Binding-site contacts:
Ligand atom C3 contacts residue GHP5 of chain 1.B at 4.4 Å.
Ligand atom C1 contacts residue GHP5 of chain 1.B at 4.2 Å.
Ligand atom C2 contacts residue 3FG3 of chain 1.B at 4.3 Å.
Ligand atom O3 contacts residue 3FG3 of chain 1.B at 3.3 Å (h-bond).
Ligand atom C2 contacts residue 3FG7 of chain 1.B at 2.5 Å.
Ligand atom O4 contacts residue GHP5 of chain 1.B at 4.0 Å.
Ligand atom C1 contacts residue 3FG7 of chain 1.B at 1.4 Å.
Ligand atom O6 contacts residue LYS114 of chain 1.A at 4.4 Å.
Ligand atom C5 contacts residue 3FG7 of chain 1.B at 3.1 Å.
Ligand atom O3 contacts residue 3FG7 of chain 1.B at 4.4 Å.
Ligand atom C5 contacts residue GHP5 of chain 1.B at 4.0 Å.
Ligand atom O2 contacts residue 3FG3 of chain 1.B at 3.9 Å.
Ligand atom C4 contacts residue GHP5 of chain 1.B at 4.3 Å.
Ligand atom C3 contacts residue 3FG7 of chain 1.B at 3.2 Å.
Ligand atom C4 contacts residue 3FG7 of chain 1.B at 3.7 Å.
Ligand atom O2 contacts residue 3FG7 of chain 1.B at 3.6 Å.
Ligand atom C6 contacts residue 3FG7 of chain 1.B at 4.4 Å.
Ligand atom O5 contacts residue 3FG7 of chain 1.B at 2.5 Å (h-bond).

Sequence of chain 1.A:
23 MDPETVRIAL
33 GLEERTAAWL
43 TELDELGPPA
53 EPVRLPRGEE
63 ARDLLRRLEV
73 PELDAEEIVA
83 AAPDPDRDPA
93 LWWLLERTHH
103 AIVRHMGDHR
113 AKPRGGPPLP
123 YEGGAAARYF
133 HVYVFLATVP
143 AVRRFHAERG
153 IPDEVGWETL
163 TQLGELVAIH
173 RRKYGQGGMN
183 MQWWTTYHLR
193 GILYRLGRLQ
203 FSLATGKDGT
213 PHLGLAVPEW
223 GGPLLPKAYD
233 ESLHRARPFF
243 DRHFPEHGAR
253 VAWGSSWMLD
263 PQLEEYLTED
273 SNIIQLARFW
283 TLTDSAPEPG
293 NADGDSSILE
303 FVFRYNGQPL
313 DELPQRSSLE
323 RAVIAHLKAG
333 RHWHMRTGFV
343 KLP

A small-molecule ligand and the protein it binds are described below.
Small molecule (SMILES): OC[C@H]1O[C@H](O)[C@@H](O)[C@@H](O)[C@@H]1O